The small molecule below binds the protein below.
Small molecule (SMILES): N#C[Fe](C#N)(C#N)(C#N)(C#N)C#N

Sequence of chain 1.A:
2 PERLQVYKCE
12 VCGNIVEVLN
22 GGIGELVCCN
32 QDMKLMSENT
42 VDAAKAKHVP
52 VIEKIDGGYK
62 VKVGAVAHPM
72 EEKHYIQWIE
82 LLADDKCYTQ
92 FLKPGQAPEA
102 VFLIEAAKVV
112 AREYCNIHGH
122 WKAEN

Binding-site contacts:
Ligand atom N25 contacts residue LYS48 of chain 1.A at 3.1 Å (salt-bridge).
Ligand atom N21 contacts residue HIS119 of chain 1.A at 3.2 Å.
Ligand atom C23 contacts residue HIS119 of chain 1.A at 3.9 Å.
Ligand atom C24 contacts residue HIS69 of chain 1.A at 4.1 Å.
Ligand atom N22 contacts residue ALA45 of chain 1.A at 3.0 Å.
Ligand atom N24 contacts residue FE1 of chain 1.E at 2.4 Å.
Ligand atom C21 contacts residue LYS48 of chain 1.A at 3.5 Å.
Ligand atom N23 contacts residue HIS119 of chain 1.A at 3.8 Å.
Ligand atom C24 contacts residue HIS75 of chain 1.A at 3.3 Å.
Ligand atom N24 contacts residue LYS48 of chain 1.A at 4.5 Å.
Ligand atom N21 contacts residue HIS75 of chain 1.A at 3.6 Å.
Ligand atom N25 contacts residue HIS75 of chain 1.A at 4.3 Å.
Ligand atom C26 contacts residue HIS75 of chain 1.A at 3.6 Å.
Ligand atom FE2 contacts residue HIS119 of chain 1.A at 4.3 Å.
Ligand atom C26 contacts residue HIS119 of chain 1.A at 3.4 Å.
Ligand atom N23 contacts residue ALA45 of chain 1.A at 3.3 Å (h-bond).
Ligand atom N24 contacts residue PRO70 of chain 1.A at 4.2 Å.
Ligand atom N23 contacts residue HIS49 of chain 1.A at 4.0 Å.
Ligand atom C24 contacts residue HIS49 of chain 1.A at 3.4 Å.
Ligand atom C24 contacts residue HIS119 of chain 1.A at 3.5 Å.
Ligand atom C24 contacts residue FE1 of chain 1.E at 3.4 Å.
Ligand atom N24 contacts residue HIS75 of chain 1.A at 3.0 Å.
Ligand atom N24 contacts residue HIS49 of chain 1.A at 2.9 Å.
Ligand atom N24 contacts residue HIS69 of chain 1.A at 3.0 Å (h-bond).
Ligand atom C23 contacts residue HIS49 of chain 1.A at 4.0 Å.
Ligand atom C22 contacts residue ALA45 of chain 1.A at 3.6 Å (hydrophobic).
Ligand atom C21 contacts residue PRO70 of chain 1.A at 4.3 Å (hydrophobic).
Ligand atom N24 contacts residue HIS119 of chain 1.A at 3.3 Å (h-bond).
Ligand atom C24 contacts residue LYS48 of chain 1.A at 4.3 Å.
Ligand atom C23 contacts residue ALA45 of chain 1.A at 4.1 Å (hydrophobic).
Ligand atom C21 contacts residue HIS75 of chain 1.A at 4.1 Å.
Ligand atom N23 contacts residue ALA44 of chain 1.A at 3.7 Å.
Ligand atom N22 contacts residue LYS48 of chain 1.A at 3.3 Å.
Ligand atom N25 contacts residue PRO70 of chain 1.A at 3.6 Å.
Ligand atom C22 contacts residue LYS48 of chain 1.A at 3.5 Å.